Binding-site contacts:
Ligand atom C5 contacts residue SER157 of chain 1.A at 4.4 Å.
Ligand atom O7 contacts residue ARG154 of chain 1.A at 4.2 Å.
Ligand atom C5 contacts residue ASN179 of chain 1.A at 3.6 Å.
Ligand atom C2 contacts residue ARG154 of chain 1.A at 3.8 Å.
Ligand atom C1 contacts residue ARG154 of chain 1.A at 3.7 Å.
Ligand atom O5 contacts residue SER157 of chain 1.A at 3.9 Å.
Ligand atom C2 contacts residue ASN179 of chain 1.A at 2.6 Å.
Ligand atom N2 contacts residue SER155 of chain 1.A at 4.2 Å.
Ligand atom C7 contacts residue ASN179 of chain 1.A at 3.2 Å.
Ligand atom C8 contacts residue ARG154 of chain 1.A at 3.6 Å.
Ligand atom O7 contacts residue ASN179 of chain 1.A at 2.9 Å (h-bond).
Ligand atom C8 contacts residue ASN179 of chain 1.A at 4.5 Å.
Ligand atom O6 contacts residue SER157 of chain 1.A at 3.7 Å.
Ligand atom N2 contacts residue ASN179 of chain 1.A at 3.1 Å (h-bond).
Ligand atom N2 contacts residue ARG154 of chain 1.A at 3.5 Å (salt-bridge).
Ligand atom O5 contacts residue ASN179 of chain 1.A at 2.3 Å (h-bond).
Ligand atom C6 contacts residue SER157 of chain 1.A at 4.1 Å.
Ligand atom C4 contacts residue ASN179 of chain 1.A at 4.2 Å.
Ligand atom C1 contacts residue ASN179 of chain 1.A at 1.4 Å.
Ligand atom C3 contacts residue ASN179 of chain 1.A at 3.9 Å.
Ligand atom C6 contacts residue ASN179 of chain 1.A at 4.4 Å.
Ligand atom C7 contacts residue ARG154 of chain 1.A at 3.7 Å.

This protein binds this small molecule.
Small molecule (SMILES): CC(=O)N[C@@H]1[C@@H](O)[C@H](O)[C@@H](CO)O[C@H]1O

Sequence of chain 1.A:
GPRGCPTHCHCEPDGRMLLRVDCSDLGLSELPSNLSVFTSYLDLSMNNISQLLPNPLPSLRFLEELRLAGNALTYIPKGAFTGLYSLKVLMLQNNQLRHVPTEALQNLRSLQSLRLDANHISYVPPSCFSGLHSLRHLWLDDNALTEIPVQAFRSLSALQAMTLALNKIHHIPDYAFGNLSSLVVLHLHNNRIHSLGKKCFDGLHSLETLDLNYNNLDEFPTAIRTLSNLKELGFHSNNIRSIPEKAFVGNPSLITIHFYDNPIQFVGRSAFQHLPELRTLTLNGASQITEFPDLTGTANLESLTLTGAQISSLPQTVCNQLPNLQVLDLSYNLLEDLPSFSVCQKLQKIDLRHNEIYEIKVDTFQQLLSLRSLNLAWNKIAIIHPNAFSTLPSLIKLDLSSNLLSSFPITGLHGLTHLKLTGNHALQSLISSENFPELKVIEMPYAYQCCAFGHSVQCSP